Sequence of chain 1.B:
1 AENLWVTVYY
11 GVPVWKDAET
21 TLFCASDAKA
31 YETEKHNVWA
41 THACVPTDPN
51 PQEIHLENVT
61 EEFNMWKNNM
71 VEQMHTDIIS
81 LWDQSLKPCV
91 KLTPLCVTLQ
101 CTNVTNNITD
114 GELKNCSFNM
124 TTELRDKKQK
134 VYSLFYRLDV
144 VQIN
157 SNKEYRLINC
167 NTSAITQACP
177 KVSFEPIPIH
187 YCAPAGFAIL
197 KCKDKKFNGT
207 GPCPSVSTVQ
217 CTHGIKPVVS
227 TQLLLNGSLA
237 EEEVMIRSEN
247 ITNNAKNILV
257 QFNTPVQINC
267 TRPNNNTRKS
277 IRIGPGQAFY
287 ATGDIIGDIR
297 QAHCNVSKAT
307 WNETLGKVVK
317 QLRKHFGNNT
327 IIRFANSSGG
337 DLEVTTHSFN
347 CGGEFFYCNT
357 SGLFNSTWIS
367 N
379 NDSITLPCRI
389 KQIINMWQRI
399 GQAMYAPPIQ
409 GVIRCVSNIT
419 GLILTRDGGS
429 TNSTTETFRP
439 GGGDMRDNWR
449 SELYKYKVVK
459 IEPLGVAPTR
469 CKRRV

This small molecule binds to this protein.
Small molecule (SMILES): CC(=O)N[C@H]1[C@H](O[C@H]2[C@H](O)[C@@H](NC(C)=O)CO[C@@H]2CO)O[C@H](CO)[C@@H](O[C@@H]2O[C@H](CO[C@H]3O[C@H](CO)[C@@H](O)[C@H](O)[C@@H]3O[C@@H]3O[C@H](CO)[C@@H](O)[C@H](O)[C@H]3NC(C)=O)[C@@H](O)[C@H](O[C@H]3O[C@H](CO)[C@@H](O)[C@H](O)[C@@H]3O[C@@H]3O[C@H](CO)[C@@H](O[C@@H]4O[C@H](CO)[C@H](O)[C@H](O)[C@H]4O)[C@H](O)[C@H]3NC(C)=O)[C@@H]2O)[C@@H]1O

Binding-site contacts:
Ligand atom O4 contacts residue SER75 of chain 1.E at 4.2 Å.
Ligand atom C2 contacts residue ASN167 of chain 1.B at 2.3 Å.
Ligand atom C3 contacts residue ASN167 of chain 1.B at 3.6 Å.
Ligand atom C4 contacts residue ASN167 of chain 1.B at 4.3 Å.
Ligand atom O5 contacts residue ASP73 of chain 1.E at 3.3 Å (salt-bridge).
Ligand atom C3 contacts residue TYR80 of chain 1.E at 4.5 Å (hydrophobic).
Ligand atom C6 contacts residue GLY336 of chain 1.B at 4.3 Å.
Ligand atom C6 contacts residue ASP73 of chain 1.E at 4.4 Å.
Ligand atom C1 contacts residue ARG278 of chain 2.B at 4.5 Å.
Ligand atom C6 contacts residue THR19 of chain 1.E at 3.7 Å.
Ligand atom O5 contacts residue ASN167 of chain 1.B at 2.5 Å (h-bond).
Ligand atom C7 contacts residue ASN167 of chain 1.B at 3.0 Å.
Ligand atom C5 contacts residue TYR80 of chain 1.E at 4.2 Å (hydrophobic).
Ligand atom O6 contacts residue THR19 of chain 1.E at 3.7 Å.
Ligand atom C1 contacts residue ARG162 of chain 1.B at 4.2 Å.
Ligand atom N2 contacts residue ARG278 of chain 2.B at 3.8 Å.
Ligand atom O4 contacts residue ASP73 of chain 1.E at 3.1 Å (salt-bridge).
Ligand atom C7 contacts residue ARG162 of chain 1.B at 4.0 Å.
Ligand atom C5 contacts residue ASN167 of chain 1.B at 3.7 Å.
Ligand atom O5 contacts residue ARG162 of chain 1.B at 4.4 Å.
Ligand atom C1 contacts residue THR168 of chain 1.B at 4.0 Å.
Ligand atom C8 contacts residue ARG278 of chain 2.B at 3.2 Å.
Ligand atom O7 contacts residue ASN167 of chain 1.B at 3.2 Å (h-bond).
Ligand atom C1 contacts residue ASN167 of chain 1.B at 1.4 Å.
Ligand atom N2 contacts residue MET76 of chain 1.E at 4.5 Å.
Ligand atom C1 contacts residue TYR80 of chain 1.E at 3.7 Å (hydrophobic).
Ligand atom N2 contacts residue ASN167 of chain 1.B at 2.5 Å (h-bond).
Ligand atom C2 contacts residue ARG162 of chain 1.B at 4.2 Å.
Ligand atom C4 contacts residue TYR80 of chain 1.E at 4.3 Å (hydrophobic).
Ligand atom C2 contacts residue ASP73 of chain 1.E at 4.4 Å.
Ligand atom O4 contacts residue TYR80 of chain 1.E at 3.2 Å (h-bond).
Ligand atom C5 contacts residue SER75 of chain 1.E at 4.1 Å.
Ligand atom O7 contacts residue ARG162 of chain 1.B at 3.0 Å (salt-bridge).
Ligand atom O5 contacts residue THR168 of chain 1.B at 3.9 Å.
Ligand atom C8 contacts residue ASN167 of chain 1.B at 4.1 Å.
Ligand atom C1 contacts residue ASP73 of chain 1.E at 3.0 Å.
Ligand atom C5 contacts residue ASP73 of chain 1.E at 3.6 Å.
Ligand atom O6 contacts residue ILE164 of chain 1.B at 4.0 Å.
Ligand atom C7 contacts residue ARG278 of chain 2.B at 3.8 Å.

Sequence of chain 1.E:
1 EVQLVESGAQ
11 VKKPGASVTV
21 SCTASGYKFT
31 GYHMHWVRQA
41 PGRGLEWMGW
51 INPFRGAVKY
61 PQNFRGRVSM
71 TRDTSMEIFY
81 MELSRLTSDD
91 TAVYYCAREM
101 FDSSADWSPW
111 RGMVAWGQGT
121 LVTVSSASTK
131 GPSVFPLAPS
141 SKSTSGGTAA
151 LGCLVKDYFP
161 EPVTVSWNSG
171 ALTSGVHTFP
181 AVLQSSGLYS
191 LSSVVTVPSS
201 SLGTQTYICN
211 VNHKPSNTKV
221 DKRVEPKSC

Sequence of chain 2.B:
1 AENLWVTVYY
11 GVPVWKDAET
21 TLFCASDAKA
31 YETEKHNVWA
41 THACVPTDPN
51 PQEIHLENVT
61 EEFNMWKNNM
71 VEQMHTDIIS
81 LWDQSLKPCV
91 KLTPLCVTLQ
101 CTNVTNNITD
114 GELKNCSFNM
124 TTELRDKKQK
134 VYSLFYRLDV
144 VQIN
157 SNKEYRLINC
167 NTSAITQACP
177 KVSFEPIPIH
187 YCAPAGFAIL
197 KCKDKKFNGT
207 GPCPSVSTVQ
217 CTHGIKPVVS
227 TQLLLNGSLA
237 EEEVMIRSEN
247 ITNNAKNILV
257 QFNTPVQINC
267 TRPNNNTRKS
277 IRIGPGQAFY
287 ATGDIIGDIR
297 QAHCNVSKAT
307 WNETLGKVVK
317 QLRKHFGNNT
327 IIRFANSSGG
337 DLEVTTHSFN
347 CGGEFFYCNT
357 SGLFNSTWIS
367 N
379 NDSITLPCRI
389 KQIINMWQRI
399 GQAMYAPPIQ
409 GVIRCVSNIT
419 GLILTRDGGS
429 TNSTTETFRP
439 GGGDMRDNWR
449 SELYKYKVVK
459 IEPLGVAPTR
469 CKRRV